Sequence of chain 1.D:
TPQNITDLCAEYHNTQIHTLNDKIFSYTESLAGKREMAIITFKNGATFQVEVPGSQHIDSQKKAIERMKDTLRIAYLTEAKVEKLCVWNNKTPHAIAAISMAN

A protein and the small-molecule ligand that binds it are described below.
Small molecule (SMILES): OC[C@H]1O[C@H](O)[C@H](O)[C@@H](O)[C@H]1O

Binding-site contacts:
Ligand atom C3 contacts residue ASN90 of chain 1.D at 3.8 Å.
Ligand atom O3 contacts residue ASN90 of chain 1.D at 2.8 Å (h-bond).
Ligand atom O3 contacts residue GAL1 of chain 1.PA at 0.1 Å (h-bond).
Ligand atom C6 contacts residue GLN61 of chain 1.D at 4.2 Å.
Ligand atom O1 contacts residue TRP88 of chain 1.D at 3.9 Å.
Ligand atom O6 contacts residue TRP88 of chain 1.D at 3.9 Å.
Ligand atom C3 contacts residue GAL1 of chain 1.PA at 0.1 Å.
Ligand atom O4 contacts residue LYS91 of chain 1.D at 2.9 Å (salt-bridge).
Ligand atom O6 contacts residue GLN56 of chain 1.D at 2.9 Å (h-bond).
Ligand atom O1 contacts residue GAL1 of chain 1.PA at 1.2 Å.
Ligand atom O3 contacts residue LYS91 of chain 1.D at 2.9 Å (salt-bridge).
Ligand atom O6 contacts residue HIS57 of chain 1.D at 3.6 Å.
Ligand atom C2 contacts residue LYS91 of chain 1.D at 3.9 Å.
Ligand atom O4 contacts residue GAL1 of chain 1.PA at 0.0 Å (h-bond).
Ligand atom C3 contacts residue TRP88 of chain 1.D at 3.6 Å (hydrophobic).
Ligand atom C3 contacts residue LYS91 of chain 1.D at 3.7 Å.
Ligand atom C5 contacts residue GLN56 of chain 1.D at 4.0 Å.
Ligand atom O6 contacts residue GLN61 of chain 1.D at 3.2 Å (h-bond).
Ligand atom C1 contacts residue GAL1 of chain 1.PA at 0.2 Å.
Ligand atom C4 contacts residue TRP88 of chain 1.D at 3.6 Å (hydrophobic).
Ligand atom C4 contacts residue LYS91 of chain 1.D at 3.9 Å.
Ligand atom O5 contacts residue GAL1 of chain 1.PA at 0.1 Å (h-bond).
Ligand atom C5 contacts residue TRP88 of chain 1.D at 3.7 Å (hydrophobic).
Ligand atom O3 contacts residue GLU51 of chain 1.D at 4.1 Å.
Ligand atom O4 contacts residue GLU51 of chain 1.D at 2.7 Å (salt-bridge).
Ligand atom C2 contacts residue GAL1 of chain 1.PA at 0.1 Å.
Ligand atom O2 contacts residue GAL1 of chain 1.PA at 0.2 Å (h-bond).
Ligand atom C5 contacts residue GAL1 of chain 1.PA at 0.1 Å.
Ligand atom C4 contacts residue GAL1 of chain 1.PA at 0.1 Å.
Ligand atom O4 contacts residue GLN56 of chain 1.D at 3.3 Å.
Ligand atom O6 contacts residue GAL1 of chain 1.PA at 0.1 Å (h-bond).
Ligand atom C4 contacts residue GLU51 of chain 1.D at 3.4 Å.
Ligand atom C6 contacts residue TRP88 of chain 1.D at 3.7 Å (hydrophobic).
Ligand atom C2 contacts residue ASN90 of chain 1.D at 4.2 Å.
Ligand atom C6 contacts residue GAL1 of chain 1.PA at 0.1 Å.
Ligand atom C6 contacts residue GLN56 of chain 1.D at 3.5 Å.
Ligand atom C6 contacts residue HIS57 of chain 1.D at 3.6 Å.
Ligand atom O3 contacts residue TRP88 of chain 1.D at 3.6 Å.
Ligand atom O2 contacts residue ASN90 of chain 1.D at 3.0 Å (h-bond).
Ligand atom O5 contacts residue GLN56 of chain 1.D at 3.2 Å (h-bond).